Sequence of chain 3.A:
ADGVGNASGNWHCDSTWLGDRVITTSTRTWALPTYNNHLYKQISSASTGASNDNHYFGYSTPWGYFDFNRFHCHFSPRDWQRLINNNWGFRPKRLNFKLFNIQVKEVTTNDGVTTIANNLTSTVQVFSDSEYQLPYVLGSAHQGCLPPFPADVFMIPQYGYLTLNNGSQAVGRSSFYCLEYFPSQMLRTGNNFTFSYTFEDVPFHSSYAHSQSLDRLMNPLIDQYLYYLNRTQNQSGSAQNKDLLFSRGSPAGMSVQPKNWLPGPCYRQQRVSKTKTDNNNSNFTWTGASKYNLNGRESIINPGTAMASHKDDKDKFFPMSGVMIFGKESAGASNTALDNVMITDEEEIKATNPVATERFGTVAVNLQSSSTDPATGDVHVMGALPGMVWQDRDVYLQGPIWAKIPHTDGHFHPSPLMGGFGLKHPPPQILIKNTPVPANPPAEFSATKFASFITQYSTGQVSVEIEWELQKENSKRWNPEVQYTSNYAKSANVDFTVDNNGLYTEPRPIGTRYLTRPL

Sequence of chain 6.A:
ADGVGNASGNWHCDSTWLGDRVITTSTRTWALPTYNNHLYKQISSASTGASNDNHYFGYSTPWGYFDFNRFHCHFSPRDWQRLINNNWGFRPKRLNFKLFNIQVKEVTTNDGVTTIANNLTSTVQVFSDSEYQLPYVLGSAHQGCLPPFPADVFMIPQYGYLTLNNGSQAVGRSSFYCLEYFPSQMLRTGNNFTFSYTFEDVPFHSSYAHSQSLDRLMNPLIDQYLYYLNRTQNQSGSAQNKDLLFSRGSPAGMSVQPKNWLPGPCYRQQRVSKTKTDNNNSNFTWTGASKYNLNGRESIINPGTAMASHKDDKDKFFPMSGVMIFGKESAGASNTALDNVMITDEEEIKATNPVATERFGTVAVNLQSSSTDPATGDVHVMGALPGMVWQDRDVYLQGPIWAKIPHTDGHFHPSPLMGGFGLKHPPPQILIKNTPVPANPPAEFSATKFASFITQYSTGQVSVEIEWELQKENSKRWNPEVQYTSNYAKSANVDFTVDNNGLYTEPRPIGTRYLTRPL

The small molecule below binds the protein below.
Small molecule (SMILES): Nc1ccnc(=O)[nH]1

Binding-site contacts:
Ligand atom N3 contacts residue PHE427 of chain 3.A at 4.2 Å.
Ligand atom N1 contacts residue HIS428 of chain 6.A at 3.2 Å (h-bond).
Ligand atom O2 contacts residue TRP405 of chain 6.A at 4.5 Å.
Ligand atom C2 contacts residue HIS428 of chain 6.A at 3.8 Å.
Ligand atom O2 contacts residue HIS428 of chain 6.A at 3.5 Å (h-bond).
Ligand atom N4 contacts residue HIS428 of chain 3.A at 4.0 Å.
Ligand atom N4 contacts residue PHE427 of chain 6.A at 4.4 Å.
Ligand atom C5 contacts residue CYT1 of chain 6.B at 3.0 Å.
Ligand atom C4 contacts residue CYT1 of chain 6.B at 4.2 Å.
Ligand atom C4 contacts residue PHE427 of chain 3.A at 4.0 Å (hydrophobic).
Ligand atom C5 contacts residue PHE427 of chain 6.A at 3.9 Å (hydrophobic).
Ligand atom N4 contacts residue PHE427 of chain 3.A at 3.2 Å.
Ligand atom O2 contacts residue GLY425 of chain 3.A at 3.4 Å.
Ligand atom C4 contacts residue CYT1 of chain 9.B at 4.1 Å.
Ligand atom O2 contacts residue HIS426 of chain 3.A at 2.9 Å (h-bond).
Ligand atom C6 contacts residue HIS428 of chain 6.A at 3.9 Å.
Ligand atom N4 contacts residue CYT1 of chain 9.B at 3.0 Å.
Ligand atom C2 contacts residue HIS426 of chain 3.A at 3.2 Å.
Ligand atom N4 contacts residue HIS426 of chain 3.A at 3.8 Å.
Ligand atom C6 contacts residue CYT1 of chain 6.B at 3.4 Å.
Ligand atom C4 contacts residue PHE427 of chain 6.A at 4.2 Å (hydrophobic).
Ligand atom C6 contacts residue PHE427 of chain 6.A at 4.4 Å (hydrophobic).
Ligand atom C4 contacts residue HIS426 of chain 3.A at 3.6 Å.
Ligand atom N3 contacts residue HIS426 of chain 3.A at 2.6 Å (h-bond).